Sequence of chain 2.A:
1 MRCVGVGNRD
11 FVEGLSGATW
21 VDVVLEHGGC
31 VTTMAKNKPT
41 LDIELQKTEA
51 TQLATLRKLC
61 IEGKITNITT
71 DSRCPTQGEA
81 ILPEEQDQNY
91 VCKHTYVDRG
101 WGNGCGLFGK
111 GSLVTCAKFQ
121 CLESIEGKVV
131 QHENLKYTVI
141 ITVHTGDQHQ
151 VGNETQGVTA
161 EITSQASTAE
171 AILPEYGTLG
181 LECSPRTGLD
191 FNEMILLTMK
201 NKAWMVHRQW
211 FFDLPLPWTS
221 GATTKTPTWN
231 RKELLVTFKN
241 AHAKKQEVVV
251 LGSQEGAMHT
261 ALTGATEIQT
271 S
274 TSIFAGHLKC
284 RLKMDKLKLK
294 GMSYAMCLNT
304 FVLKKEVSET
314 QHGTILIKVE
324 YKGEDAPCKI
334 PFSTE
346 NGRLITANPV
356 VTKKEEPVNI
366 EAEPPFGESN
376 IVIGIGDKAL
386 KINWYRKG

Binding-site contacts:
Ligand atom C5 contacts residue THR155 of chain 2.A at 4.2 Å.
Ligand atom C7 contacts residue ASN153 of chain 2.A at 3.5 Å.
Ligand atom C6 contacts residue THR155 of chain 2.A at 4.4 Å.
Ligand atom O5 contacts residue ASN153 of chain 2.A at 2.1 Å (h-bond).
Ligand atom C6 contacts residue ASN153 of chain 2.A at 4.5 Å.
Ligand atom C1 contacts residue ASN153 of chain 2.A at 1.4 Å.
Ligand atom C2 contacts residue HIS149 of chain 2.A at 3.6 Å.
Ligand atom C4 contacts residue ASN153 of chain 2.A at 4.1 Å.
Ligand atom O5 contacts residue HIS149 of chain 2.A at 4.5 Å.
Ligand atom C8 contacts residue HIS149 of chain 2.A at 3.3 Å.
Ligand atom C3 contacts residue HIS149 of chain 2.A at 4.4 Å.
Ligand atom C2 contacts residue ASN153 of chain 2.A at 2.6 Å.
Ligand atom O6 contacts residue GLN156 of chain 2.A at 4.4 Å.
Ligand atom C3 contacts residue ASN153 of chain 2.A at 3.8 Å.
Ligand atom O3 contacts residue HIS149 of chain 2.A at 4.0 Å.
Ligand atom C1 contacts residue HIS149 of chain 2.A at 4.2 Å.
Ligand atom C5 contacts residue ASN153 of chain 2.A at 3.5 Å.
Ligand atom C8 contacts residue ASN153 of chain 2.A at 3.0 Å.
Ligand atom C6 contacts residue GLN156 of chain 2.A at 4.4 Å.
Ligand atom C4 contacts residue HIS149 of chain 2.A at 4.2 Å.
Ligand atom C1 contacts residue THR155 of chain 2.A at 3.9 Å.
Ligand atom O5 contacts residue GLN156 of chain 2.A at 3.9 Å.
Ligand atom O5 contacts residue THR155 of chain 2.A at 3.9 Å.
Ligand atom N2 contacts residue HIS149 of chain 2.A at 4.2 Å.
Ligand atom C7 contacts residue HIS149 of chain 2.A at 4.2 Å.
Ligand atom N2 contacts residue ASN153 of chain 2.A at 3.3 Å (h-bond).

A small-molecule ligand and the protein it binds are described below.
Small molecule (SMILES): CC(=O)N[C@@H]1[C@@H](O)[C@H](O)[C@@H](CO)O[C@H]1O